Binding-site contacts:
Ligand atom C12 contacts residue GLY279 of chain 1.A at 3.6 Å.
Ligand atom C7 contacts residue GLN280 of chain 1.A at 3.2 Å.
Ligand atom C8 contacts residue PHE283 of chain 1.A at 3.8 Å (hydrophobic).
Ligand atom N4 contacts residue MET267 of chain 1.A at 3.4 Å.
Ligand atom C7 contacts residue TYR247 of chain 1.A at 3.2 Å (hydrophobic).
Ligand atom C32 contacts residue ILE246 of chain 1.A at 3.7 Å (hydrophobic).
Ligand atom C6 contacts residue TYR247 of chain 1.A at 3.2 Å (hydrophobic).
Ligand atom N25 contacts residue PHE283 of chain 1.A at 3.4 Å.
Ligand atom N26 contacts residue PHE283 of chain 1.A at 3.6 Å.
Ligand atom F23 contacts residue LYS272 of chain 1.A at 3.6 Å.
Ligand atom C13 contacts residue GLU275 of chain 1.A at 3.3 Å.
Ligand atom C30 contacts residue ILE246 of chain 1.A at 3.7 Å (hydrophobic).
Ligand atom C28 contacts residue PHE283 of chain 1.A at 3.5 Å (hydrophobic).
Ligand atom C22 contacts residue MET267 of chain 1.A at 3.6 Å (hydrophobic).
Ligand atom N11 contacts residue GLY279 of chain 1.A at 3.3 Å.
Ligand atom N11 contacts residue MET267 of chain 1.A at 3.8 Å.
Ligand atom N26 contacts residue GLN280 of chain 1.A at 3.3 Å (h-bond).
Ligand atom F23 contacts residue PRO266 of chain 1.A at 2.8 Å.
Ligand atom C2 contacts residue MET267 of chain 1.A at 3.5 Å (hydrophobic).
Ligand atom C31 contacts residue ILE246 of chain 1.A at 3.3 Å (hydrophobic).
Ligand atom C15 contacts residue GLY279 of chain 1.A at 3.7 Å.
Ligand atom C1 contacts residue MET267 of chain 1.A at 3.8 Å (hydrophobic).
Ligand atom N9 contacts residue PHE283 of chain 1.A at 3.5 Å.
Ligand atom C3 contacts residue MET267 of chain 1.A at 3.3 Å (hydrophobic).
Ligand atom C6 contacts residue MET267 of chain 1.A at 3.7 Å (hydrophobic).
Ligand atom C29 contacts residue LEU229 of chain 1.A at 3.7 Å (hydrophobic).
Ligand atom C12 contacts residue TYR247 of chain 1.A at 3.6 Å (hydrophobic).
Ligand atom C10 contacts residue PHE283 of chain 1.A at 3.3 Å (hydrophobic).
Ligand atom N9 contacts residue MET267 of chain 1.A at 3.6 Å (h-bond).
Ligand atom C8 contacts residue GLN280 of chain 1.A at 3.9 Å.
Ligand atom C24 contacts residue PHE283 of chain 1.A at 3.4 Å (hydrophobic).
Ligand atom N5 contacts residue MET267 of chain 1.A at 3.5 Å (h-bond).
Ligand atom C13 contacts residue LYS272 of chain 1.A at 3.8 Å.
Ligand atom F23 contacts residue MET267 of chain 1.A at 3.5 Å.
Ligand atom N4 contacts residue GLY279 of chain 1.A at 3.7 Å.
Ligand atom C33 contacts residue MET267 of chain 1.A at 3.6 Å (hydrophobic).
Ligand atom C19 contacts residue VAL287 of chain 1.A at 3.8 Å (hydrophobic).
Ligand atom C3 contacts residue GLY279 of chain 1.A at 3.4 Å.
Ligand atom C27 contacts residue PHE283 of chain 1.A at 3.7 Å (hydrophobic).
Ligand atom N4 contacts residue TYR247 of chain 1.A at 2.8 Å (h-bond).

This small molecule binds to this protein.
Small molecule (SMILES): Cc1nc2ccccc2nc1-c1cc2nc(N3CC[C@@H](F)C3)cc(NC3CCOCC3)n2n1

Sequence of chain 1.A:
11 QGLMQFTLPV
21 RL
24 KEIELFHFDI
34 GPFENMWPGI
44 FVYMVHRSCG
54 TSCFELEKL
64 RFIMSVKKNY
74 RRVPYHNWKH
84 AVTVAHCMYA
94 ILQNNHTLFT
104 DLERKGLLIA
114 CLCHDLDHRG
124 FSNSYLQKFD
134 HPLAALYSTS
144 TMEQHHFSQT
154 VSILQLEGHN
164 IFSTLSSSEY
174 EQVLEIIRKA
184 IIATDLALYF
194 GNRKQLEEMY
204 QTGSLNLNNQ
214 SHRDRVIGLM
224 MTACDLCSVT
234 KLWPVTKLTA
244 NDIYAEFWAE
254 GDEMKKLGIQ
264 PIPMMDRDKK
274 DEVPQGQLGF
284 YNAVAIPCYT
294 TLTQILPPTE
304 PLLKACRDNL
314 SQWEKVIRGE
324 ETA